Sequence of chain 1.A:
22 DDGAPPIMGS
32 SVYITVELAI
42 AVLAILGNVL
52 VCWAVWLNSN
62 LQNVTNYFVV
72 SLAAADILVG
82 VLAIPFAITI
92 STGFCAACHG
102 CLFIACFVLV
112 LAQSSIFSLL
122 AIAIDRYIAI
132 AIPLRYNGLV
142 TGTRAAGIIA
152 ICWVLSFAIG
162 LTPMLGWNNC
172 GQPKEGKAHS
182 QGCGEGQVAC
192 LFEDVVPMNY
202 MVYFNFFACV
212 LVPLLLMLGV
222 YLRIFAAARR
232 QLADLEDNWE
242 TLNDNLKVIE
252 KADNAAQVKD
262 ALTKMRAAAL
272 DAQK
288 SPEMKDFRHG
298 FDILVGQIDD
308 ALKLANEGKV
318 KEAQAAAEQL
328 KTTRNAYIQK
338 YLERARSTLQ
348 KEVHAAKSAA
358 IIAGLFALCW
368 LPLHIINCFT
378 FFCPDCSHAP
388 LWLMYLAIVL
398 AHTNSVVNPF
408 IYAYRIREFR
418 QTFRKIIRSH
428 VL

This small molecule binds to this protein.
Small molecule (SMILES): CCCCC#Cc1nc(N)c2nc(-c3cccs3)n([C@@H]3OC[C@@H](O)[C@H]3O)c2n1

Binding-site contacts:
Ligand atom C11 contacts residue PHE193 of chain 1.A at 3.7 Å (hydrophobic).
Ligand atom C9 contacts residue MET202 of chain 1.A at 3.6 Å (hydrophobic).
Ligand atom N3 contacts residue ILE395 of chain 1.A at 3.7 Å.
Ligand atom C1 contacts residue TRP367 of chain 1.A at 3.6 Å (hydrophobic).
Ligand atom N6 contacts residue MET391 of chain 1.A at 3.7 Å.
Ligand atom C8 contacts residue LEU370 of chain 1.A at 3.4 Å (hydrophobic).
Ligand atom C6 contacts residue PHE193 of chain 1.A at 3.5 Å (hydrophobic).
Ligand atom O3' contacts residue HIS399 of chain 1.A at 3.0 Å (h-bond).
Ligand atom S1 contacts residue MET202 of chain 1.A at 3.6 Å.
Ligand atom N6 contacts residue GLU194 of chain 1.A at 3.0 Å (salt-bridge).
Ligand atom C3 contacts residue TRP367 of chain 1.A at 3.5 Å (hydrophobic).
Ligand atom O4' contacts residue TRP367 of chain 1.A at 3.7 Å.
Ligand atom N9 contacts residue PHE193 of chain 1.A at 3.8 Å.
Ligand atom N3 contacts residue PHE193 of chain 1.A at 3.7 Å.
Ligand atom C7 contacts residue LEU110 of chain 1.A at 3.4 Å (hydrophobic).
Ligand atom N6 contacts residue ASN374 of chain 1.A at 2.9 Å (h-bond).
Ligand atom C1 contacts residue HIS371 of chain 1.A at 3.4 Å.
Ligand atom N7 contacts residue PHE193 of chain 1.A at 3.5 Å.
Ligand atom C16 contacts residue LEU388 of chain 1.A at 3.5 Å (hydrophobic).
Ligand atom N7 contacts residue LEU370 of chain 1.A at 3.7 Å.
Ligand atom C2 contacts residue PHE193 of chain 1.A at 3.6 Å (hydrophobic).
Ligand atom C4' contacts residue HIS399 of chain 1.A at 3.6 Å.
Ligand atom C5 contacts residue PHE193 of chain 1.A at 3.5 Å (hydrophobic).
Ligand atom N7 contacts residue ASN374 of chain 1.A at 3.5 Å (h-bond).
Ligand atom O4' contacts residue LEU370 of chain 1.A at 3.3 Å.
Ligand atom C1 contacts residue MET202 of chain 1.A at 3.8 Å (hydrophobic).
Ligand atom C3' contacts residue HIS399 of chain 1.A at 3.3 Å.
Ligand atom O3' contacts residue VAL109 of chain 1.A at 3.5 Å.
Ligand atom N9 contacts residue LEU370 of chain 1.A at 3.6 Å.
Ligand atom C7 contacts residue MET202 of chain 1.A at 3.7 Å (hydrophobic).
Ligand atom S1 contacts residue ASN374 of chain 1.A at 3.7 Å.
Ligand atom C8 contacts residue PHE193 of chain 1.A at 3.6 Å (hydrophobic).
Ligand atom C11 contacts residue ILE395 of chain 1.A at 3.7 Å (hydrophobic).
Ligand atom S1 contacts residue LEU370 of chain 1.A at 3.6 Å.
Ligand atom C15 contacts residue ILE395 of chain 1.A at 3.7 Å (hydrophobic).
Ligand atom C15 contacts residue TYR392 of chain 1.A at 3.7 Å (hydrophobic).
Ligand atom C3 contacts residue LEU110 of chain 1.A at 3.2 Å (hydrophobic).
Ligand atom C4 contacts residue PHE193 of chain 1.A at 3.8 Å (hydrophobic).
Ligand atom C4' contacts residue LEU370 of chain 1.A at 3.7 Å (hydrophobic).
Ligand atom C9 contacts residue LEU370 of chain 1.A at 3.6 Å (hydrophobic).